Binding-site contacts:
Ligand atom O6 contacts residue GLN195 of chain 1.D at 2.7 Å (h-bond).
Ligand atom C6 contacts residue GLN195 of chain 1.D at 3.7 Å.
Ligand atom C5 contacts residue ASP194 of chain 1.D at 4.4 Å.
Ligand atom O2 contacts residue PHE26 of chain 1.C at 3.3 Å (h-bond).
Ligand atom C1 contacts residue PHE26 of chain 1.C at 3.7 Å (hydrophobic).
Ligand atom C4 contacts residue SER25 of chain 1.C at 4.1 Å.
Ligand atom C6 contacts residue ARG38 of chain 1.C at 4.5 Å.
Ligand atom C5 contacts residue SER25 of chain 1.C at 3.6 Å.
Ligand atom C4 contacts residue ARG38 of chain 1.C at 4.3 Å.
Ligand atom C2 contacts residue PHE26 of chain 1.C at 3.4 Å (hydrophobic).
Ligand atom C2 contacts residue SER25 of chain 1.C at 2.3 Å.
Ligand atom C1 contacts residue SER25 of chain 1.C at 1.4 Å.
Ligand atom O2 contacts residue SER25 of chain 1.C at 2.8 Å (h-bond).
Ligand atom O6 contacts residue ARG38 of chain 1.C at 4.4 Å.
Ligand atom C6 contacts residue ASP194 of chain 1.D at 3.1 Å.
Ligand atom O6 contacts residue ASP194 of chain 1.D at 2.4 Å (salt-bridge).
Ligand atom C3 contacts residue SER25 of chain 1.C at 3.7 Å.
Ligand atom O4 contacts residue ASP194 of chain 1.D at 4.2 Å.
Ligand atom O4 contacts residue ARG38 of chain 1.C at 4.2 Å.
Ligand atom O5 contacts residue PHE26 of chain 1.C at 4.2 Å.
Ligand atom O4 contacts residue TYR192 of chain 1.D at 4.3 Å.
Ligand atom O5 contacts residue SER25 of chain 1.C at 2.3 Å (h-bond).

Sequence of chain 1.C:
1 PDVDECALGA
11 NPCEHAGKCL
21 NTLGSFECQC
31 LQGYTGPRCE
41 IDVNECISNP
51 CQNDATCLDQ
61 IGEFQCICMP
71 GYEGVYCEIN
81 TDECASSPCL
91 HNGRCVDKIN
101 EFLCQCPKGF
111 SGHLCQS

A protein and the small-molecule ligand that binds it are described below.
Small molecule (SMILES): OC[C@H]1O[C@@H](O)[C@H](O)[C@@H](O)[C@@H]1O

Sequence of chain 1.D:
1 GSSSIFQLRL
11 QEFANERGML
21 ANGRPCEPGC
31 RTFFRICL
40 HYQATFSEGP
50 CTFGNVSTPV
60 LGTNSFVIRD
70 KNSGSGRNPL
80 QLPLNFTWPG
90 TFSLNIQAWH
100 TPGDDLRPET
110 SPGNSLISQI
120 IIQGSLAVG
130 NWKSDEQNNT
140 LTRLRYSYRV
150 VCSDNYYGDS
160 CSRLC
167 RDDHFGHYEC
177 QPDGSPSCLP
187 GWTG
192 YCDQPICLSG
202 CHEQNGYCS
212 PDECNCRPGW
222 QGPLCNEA